Sequence of chain 2.A:
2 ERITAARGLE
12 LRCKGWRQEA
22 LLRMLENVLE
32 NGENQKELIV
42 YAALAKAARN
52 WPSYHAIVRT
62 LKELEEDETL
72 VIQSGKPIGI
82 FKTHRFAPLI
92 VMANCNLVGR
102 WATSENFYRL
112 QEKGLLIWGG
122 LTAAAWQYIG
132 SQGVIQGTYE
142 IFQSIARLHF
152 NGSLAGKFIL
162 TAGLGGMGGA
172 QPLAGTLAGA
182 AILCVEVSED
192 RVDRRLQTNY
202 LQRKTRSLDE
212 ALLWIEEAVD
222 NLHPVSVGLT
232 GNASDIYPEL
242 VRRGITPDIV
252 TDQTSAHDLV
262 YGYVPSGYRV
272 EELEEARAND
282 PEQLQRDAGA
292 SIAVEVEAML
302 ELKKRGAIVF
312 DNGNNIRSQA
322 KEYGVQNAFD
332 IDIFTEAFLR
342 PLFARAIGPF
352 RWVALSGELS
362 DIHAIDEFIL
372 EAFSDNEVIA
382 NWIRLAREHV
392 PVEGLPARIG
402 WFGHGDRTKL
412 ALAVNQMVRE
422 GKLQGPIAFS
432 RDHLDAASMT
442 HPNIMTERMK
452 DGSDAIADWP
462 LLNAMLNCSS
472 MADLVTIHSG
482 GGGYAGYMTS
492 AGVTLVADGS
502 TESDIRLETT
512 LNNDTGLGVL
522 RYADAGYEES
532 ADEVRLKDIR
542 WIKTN

This protein binds this small molecule.
Small molecule (SMILES): O=C(O)C=Cc1c[nH]cn1

Binding-site contacts:
Ligand atom CAI contacts residue THR123 of chain 2.A at 3.3 Å.
Ligand atom CAI contacts residue ASP433 of chain 2.A at 3.9 Å.
Ligand atom NAG contacts residue LEU122 of chain 2.A at 3.5 Å.
Ligand atom CAI contacts residue ARG352 of chain 2.A at 3.3 Å.
Ligand atom CAI contacts residue TYR129 of chain 2.A at 4.1 Å (hydrophobic).
Ligand atom OAA contacts residue MET168 of chain 2.A at 4.1 Å.
Ligand atom OAB contacts residue THR123 of chain 2.A at 2.5 Å (h-bond).
Ligand atom NAH contacts residue NAD1 of chain 2.C at 2.6 Å.
Ligand atom CAE contacts residue TYR42 of chain 2.A at 3.0 Å (hydrophobic).
Ligand atom CAF contacts residue LEU122 of chain 2.A at 3.8 Å (hydrophobic).
Ligand atom CAJ contacts residue MET168 of chain 2.A at 4.2 Å (hydrophobic).
Ligand atom CAF contacts residue ASP433 of chain 2.A at 3.9 Å.
Ligand atom CAJ contacts residue LEU122 of chain 2.A at 3.8 Å (hydrophobic).
Ligand atom CAJ contacts residue ASP433 of chain 2.A at 3.6 Å.
Ligand atom OAA contacts residue ARG352 of chain 2.A at 2.6 Å (salt-bridge).
Ligand atom CAI contacts residue MET168 of chain 2.A at 3.9 Å (hydrophobic).
Ligand atom CAF contacts residue NAD1 of chain 2.C at 2.7 Å.
Ligand atom NAG contacts residue ASP433 of chain 2.A at 4.1 Å.
Ligand atom NAG contacts residue TYR42 of chain 2.A at 2.3 Å (h-bond).
Ligand atom NAH contacts residue LEU122 of chain 2.A at 3.7 Å.
Ligand atom CAJ contacts residue NAD1 of chain 2.C at 4.0 Å.
Ligand atom CAD contacts residue ASP433 of chain 2.A at 3.0 Å.
Ligand atom CAC contacts residue MET168 of chain 2.A at 3.7 Å (hydrophobic).
Ligand atom OAA contacts residue GLY134 of chain 2.A at 3.7 Å.
Ligand atom CAC contacts residue THR123 of chain 2.A at 3.4 Å.
Ligand atom CAF contacts residue TYR42 of chain 2.A at 4.4 Å (hydrophobic).
Ligand atom CAC contacts residue TYR42 of chain 2.A at 3.5 Å (hydrophobic).
Ligand atom CAD contacts residue MET168 of chain 2.A at 3.7 Å (hydrophobic).
Ligand atom CAE contacts residue NAD1 of chain 2.C at 3.9 Å.
Ligand atom OAA contacts residue ASP433 of chain 2.A at 3.8 Å.
Ligand atom NAH contacts residue TYR42 of chain 2.A at 4.1 Å.
Ligand atom CAD contacts residue TYR42 of chain 2.A at 4.0 Å (hydrophobic).
Ligand atom CAC contacts residue ASP433 of chain 2.A at 3.4 Å.
Ligand atom CAE contacts residue LEU122 of chain 2.A at 3.4 Å (hydrophobic).
Ligand atom OAB contacts residue TYR129 of chain 2.A at 3.3 Å.
Ligand atom OAB contacts residue ARG352 of chain 2.A at 2.9 Å (salt-bridge).
Ligand atom CAJ contacts residue TYR42 of chain 2.A at 3.5 Å (hydrophobic).
Ligand atom OAA contacts residue VAL135 of chain 2.A at 4.1 Å.